The protein below binds the small molecule below.
Small molecule (SMILES): NS(=O)(=O)c1cc2c(cc1Cl)N[C@H]([C@H]1C[C@H]3C=C[C@@H]1C3)NS2(=O)=O

Sequence of chain 1.C:
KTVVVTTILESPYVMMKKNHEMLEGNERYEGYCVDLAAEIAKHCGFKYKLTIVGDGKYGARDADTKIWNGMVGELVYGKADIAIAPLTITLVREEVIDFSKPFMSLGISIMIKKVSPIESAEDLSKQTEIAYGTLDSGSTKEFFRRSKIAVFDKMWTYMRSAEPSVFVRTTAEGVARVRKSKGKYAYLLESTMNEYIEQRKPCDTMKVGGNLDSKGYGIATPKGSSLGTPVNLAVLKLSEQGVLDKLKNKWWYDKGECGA

Binding-site contacts:
Ligand atom C7 contacts residue ILE502 of chain 1.C at 3.7 Å (hydrophobic).
Ligand atom C3 contacts residue LYS751 of chain 1.C at 3.7 Å.
Ligand atom C5 contacts residue LEU772 of chain 1.B at 3.7 Å (hydrophobic).
Ligand atom C3 contacts residue GLY752 of chain 1.C at 3.4 Å.
Ligand atom C7 contacts residue LEU772 of chain 1.B at 3.6 Å (hydrophobic).
Ligand atom C1 contacts residue PRO515 of chain 1.B at 3.4 Å (hydrophobic).
Ligand atom N2 contacts residue SER750 of chain 1.C at 3.4 Å (h-bond).
Ligand atom C14 contacts residue SER750 of chain 1.C at 3.6 Å.
Ligand atom C4 contacts residue LYS751 of chain 1.C at 3.6 Å.
Ligand atom O4 contacts residue LYS784 of chain 1.B at 3.9 Å.
Ligand atom C3 contacts residue PRO515 of chain 1.C at 3.8 Å (hydrophobic).
Ligand atom C11 contacts residue SER518 of chain 1.B at 3.5 Å.
Ligand atom C4 contacts residue ILE502 of chain 1.C at 3.7 Å (hydrophobic).
Ligand atom O1 contacts residue LYS751 of chain 1.C at 3.8 Å.
Ligand atom C13 contacts residue SER750 of chain 1.C at 3.5 Å.
Ligand atom C7 contacts residue LYS514 of chain 1.B at 3.7 Å.
Ligand atom C12 contacts residue SER750 of chain 1.C at 3.4 Å.
Ligand atom O2 contacts residue PRO515 of chain 1.B at 3.5 Å.
Ligand atom C11 contacts residue MET517 of chain 1.B at 3.6 Å (hydrophobic).
Ligand atom C10 contacts residue SER775 of chain 1.B at 3.8 Å.
Ligand atom N2 contacts residue SER775 of chain 1.B at 3.0 Å (h-bond).
Ligand atom O2 contacts residue SER518 of chain 1.B at 3.1 Å (h-bond).
Ligand atom C9 contacts residue SER750 of chain 1.C at 3.6 Å.
Ligand atom C10 contacts residue SER750 of chain 1.C at 3.6 Å.
Ligand atom C6 contacts residue SER775 of chain 1.B at 3.6 Å.
Ligand atom N1 contacts residue PRO515 of chain 1.B at 2.6 Å (h-bond).
Ligand atom CL contacts residue ASP781 of chain 1.B at 3.3 Å.
Ligand atom C13 contacts residue PHE516 of chain 1.B at 3.9 Å (hydrophobic).
Ligand atom N3 contacts residue SER750 of chain 1.C at 3.0 Å (h-bond).
Ligand atom C4 contacts residue GLY752 of chain 1.C at 3.3 Å.
Ligand atom O2 contacts residue MET517 of chain 1.B at 3.1 Å.
Ligand atom N2 contacts residue PRO515 of chain 1.B at 3.5 Å (h-bond).
Ligand atom S1 contacts residue PRO515 of chain 1.B at 3.6 Å (h-bond).
Ligand atom C14 contacts residue SER775 of chain 1.B at 3.5 Å.
Ligand atom C11 contacts residue SER750 of chain 1.C at 3.6 Å.
Ligand atom O3 contacts residue SER518 of chain 1.B at 3.3 Å (h-bond).
Ligand atom C8 contacts residue SER750 of chain 1.C at 3.8 Å.
Ligand atom CL contacts residue LEU780 of chain 1.B at 3.6 Å.
Ligand atom O3 contacts residue MET517 of chain 1.B at 3.3 Å.
Ligand atom C8 contacts residue PRO515 of chain 1.B at 3.3 Å (hydrophobic).

Sequence of chain 1.B:
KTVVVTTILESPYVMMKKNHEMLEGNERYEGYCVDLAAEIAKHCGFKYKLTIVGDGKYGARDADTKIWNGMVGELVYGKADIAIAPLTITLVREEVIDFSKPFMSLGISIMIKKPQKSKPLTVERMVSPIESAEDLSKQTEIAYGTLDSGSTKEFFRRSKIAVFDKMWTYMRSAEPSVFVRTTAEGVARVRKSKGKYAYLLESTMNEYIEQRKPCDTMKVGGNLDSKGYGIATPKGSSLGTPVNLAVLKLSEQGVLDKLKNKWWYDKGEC